Sequence of chain 4.OA:
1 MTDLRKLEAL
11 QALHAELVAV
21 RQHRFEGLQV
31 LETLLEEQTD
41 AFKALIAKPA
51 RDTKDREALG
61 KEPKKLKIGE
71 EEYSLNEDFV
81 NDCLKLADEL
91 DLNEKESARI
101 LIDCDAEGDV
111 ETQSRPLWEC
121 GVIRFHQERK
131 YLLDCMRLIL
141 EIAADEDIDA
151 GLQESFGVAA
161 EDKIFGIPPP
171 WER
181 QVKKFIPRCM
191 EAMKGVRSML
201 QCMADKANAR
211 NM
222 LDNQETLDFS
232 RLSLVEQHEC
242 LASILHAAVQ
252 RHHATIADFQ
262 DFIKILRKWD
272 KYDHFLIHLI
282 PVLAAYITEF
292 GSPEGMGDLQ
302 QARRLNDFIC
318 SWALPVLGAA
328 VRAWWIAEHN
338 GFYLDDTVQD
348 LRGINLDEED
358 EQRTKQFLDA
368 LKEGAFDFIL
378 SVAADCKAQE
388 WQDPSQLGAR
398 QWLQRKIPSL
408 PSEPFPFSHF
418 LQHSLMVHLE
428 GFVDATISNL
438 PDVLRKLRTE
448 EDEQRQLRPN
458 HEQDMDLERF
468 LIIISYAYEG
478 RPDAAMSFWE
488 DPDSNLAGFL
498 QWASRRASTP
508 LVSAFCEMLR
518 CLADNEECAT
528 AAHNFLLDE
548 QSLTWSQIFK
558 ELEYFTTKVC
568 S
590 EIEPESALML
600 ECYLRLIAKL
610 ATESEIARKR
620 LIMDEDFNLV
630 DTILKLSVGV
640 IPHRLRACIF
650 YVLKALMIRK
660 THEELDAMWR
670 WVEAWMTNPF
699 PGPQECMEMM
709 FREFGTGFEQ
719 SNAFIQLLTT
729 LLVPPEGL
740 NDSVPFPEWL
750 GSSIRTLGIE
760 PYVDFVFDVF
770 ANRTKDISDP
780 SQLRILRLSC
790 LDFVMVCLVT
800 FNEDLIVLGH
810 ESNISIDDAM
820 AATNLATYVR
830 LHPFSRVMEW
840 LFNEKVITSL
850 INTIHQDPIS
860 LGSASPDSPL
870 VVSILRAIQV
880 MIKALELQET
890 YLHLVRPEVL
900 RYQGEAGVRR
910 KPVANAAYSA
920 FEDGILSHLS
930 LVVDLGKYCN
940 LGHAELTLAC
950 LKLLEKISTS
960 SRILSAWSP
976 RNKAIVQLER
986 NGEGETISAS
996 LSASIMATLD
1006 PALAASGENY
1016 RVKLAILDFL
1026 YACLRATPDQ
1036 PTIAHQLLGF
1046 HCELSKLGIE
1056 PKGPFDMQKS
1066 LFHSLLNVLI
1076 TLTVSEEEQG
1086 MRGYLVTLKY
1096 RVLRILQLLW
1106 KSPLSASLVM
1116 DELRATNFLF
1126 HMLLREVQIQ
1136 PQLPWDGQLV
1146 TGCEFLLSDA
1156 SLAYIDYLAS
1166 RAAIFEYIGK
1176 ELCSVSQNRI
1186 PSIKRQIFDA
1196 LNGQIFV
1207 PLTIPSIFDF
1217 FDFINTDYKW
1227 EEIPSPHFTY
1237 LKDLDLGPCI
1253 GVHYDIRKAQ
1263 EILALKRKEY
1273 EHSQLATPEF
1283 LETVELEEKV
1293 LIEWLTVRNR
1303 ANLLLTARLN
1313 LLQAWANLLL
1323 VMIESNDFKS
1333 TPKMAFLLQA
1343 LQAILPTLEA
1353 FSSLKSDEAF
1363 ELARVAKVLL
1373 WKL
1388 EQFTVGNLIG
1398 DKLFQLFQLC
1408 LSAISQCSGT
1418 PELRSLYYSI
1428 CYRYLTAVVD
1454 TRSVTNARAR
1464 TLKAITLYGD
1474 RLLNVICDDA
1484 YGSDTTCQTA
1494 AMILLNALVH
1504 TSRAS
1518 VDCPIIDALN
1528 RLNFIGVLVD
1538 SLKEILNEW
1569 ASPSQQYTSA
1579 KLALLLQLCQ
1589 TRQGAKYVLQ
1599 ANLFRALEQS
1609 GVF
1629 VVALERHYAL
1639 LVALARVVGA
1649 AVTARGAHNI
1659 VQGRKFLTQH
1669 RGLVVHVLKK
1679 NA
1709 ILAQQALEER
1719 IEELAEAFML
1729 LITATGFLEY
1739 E

A small-molecule ligand and the protein it binds are described below.
Small molecule (SMILES): CC[C@H](C)[C@H](N)C(=O)N[C@@H](CC(C)C)C(=O)N1CCC[C@H]1C(=O)N[C@@H](CCSC)C(=O)N[C@@H](Cc1ccc(O)cc1)C(=O)N[C@@H](CCCCN)C(=O)N[C@@H](CC(C)C)C(=O)N[C@@H](CO)C(=O)N1CCC[C@H]1C=O

Binding-site contacts:
Ligand atom CZ contacts residue ASN1072 of chain 4.OA at 3.5 Å.
Ligand atom CE2 contacts residue GLN1063 of chain 4.OA at 3.3 Å.
Ligand atom OH contacts residue HIS1068 of chain 4.OA at 3.8 Å.
Ligand atom CD1 contacts residue GLN1063 of chain 4.OA at 3.8 Å.
Ligand atom CE2 contacts residue ASN1072 of chain 4.OA at 4.4 Å.
Ligand atom CG2 contacts residue GLN1063 of chain 4.OA at 3.3 Å.
Ligand atom CG contacts residue ASN1072 of chain 4.OA at 4.2 Å.
Ligand atom CD2 contacts residue GLN1063 of chain 4.OA at 3.6 Å.
Ligand atom CD2 contacts residue LEU1129 of chain 4.OA at 4.2 Å (hydrophobic).
Ligand atom CE1 contacts residue THR1121 of chain 4.OA at 3.9 Å.
Ligand atom CD1 contacts residue ASN1072 of chain 4.OA at 4.0 Å.
Ligand atom CG contacts residue ALA1120 of chain 4.OA at 4.4 Å (hydrophobic).
Ligand atom CD2 contacts residue ALA1120 of chain 4.OA at 3.5 Å (hydrophobic).
Ligand atom C contacts residue HIS1126 of chain 4.OA at 4.0 Å.
Ligand atom CD2 contacts residue THR1121 of chain 4.OA at 4.3 Å.
Ligand atom CD1 contacts residue ASN1122 of chain 4.OA at 4.3 Å.
Ligand atom CD1 contacts residue PHE1125 of chain 4.OA at 3.6 Å (hydrophobic).
Ligand atom O contacts residue GLN1063 of chain 4.OA at 2.9 Å (h-bond).
Ligand atom CG contacts residue THR1121 of chain 4.OA at 3.3 Å.
Ligand atom CG contacts residue HIS1126 of chain 4.OA at 4.3 Å.
Ligand atom CD2 contacts residue THR1121 of chain 4.OA at 4.0 Å.
Ligand atom CB contacts residue GLN1063 of chain 4.OA at 4.5 Å.
Ligand atom OH contacts residue ASN1072 of chain 4.OA at 3.1 Å (h-bond).
Ligand atom O contacts residue THR1121 of chain 4.OA at 4.0 Å.
Ligand atom OH contacts residue GLN1063 of chain 4.OA at 3.7 Å.
Ligand atom CD1 contacts residue THR1121 of chain 4.OA at 3.0 Å.
Ligand atom O contacts residue VAL1202 of chain 4.OA at 3.2 Å.
Ligand atom C contacts residue GLN1063 of chain 4.OA at 3.9 Å.
Ligand atom CD2 contacts residue PHE1125 of chain 4.OA at 4.2 Å (hydrophobic).
Ligand atom O contacts residue HIS1126 of chain 4.OA at 3.3 Å (h-bond).
Ligand atom C contacts residue VAL1202 of chain 4.OA at 4.2 Å (hydrophobic).
Ligand atom CD2 contacts residue HIS1126 of chain 4.OA at 3.4 Å.
Ligand atom SD contacts residue ASN1072 of chain 4.OA at 3.7 Å.
Ligand atom CZ contacts residue GLN1063 of chain 4.OA at 4.1 Å.
Ligand atom CA contacts residue GLN1063 of chain 4.OA at 4.3 Å.
Ligand atom CA contacts residue HIS1126 of chain 4.OA at 4.3 Å.
Ligand atom CE1 contacts residue ASN1072 of chain 4.OA at 3.3 Å.
Ligand atom CG contacts residue GLN1063 of chain 4.OA at 4.3 Å.
Ligand atom CD1 contacts residue ALA1120 of chain 4.OA at 4.3 Å (hydrophobic).
Ligand atom CB contacts residue THR1121 of chain 4.OA at 3.3 Å.